Sequence of chain 1.A:
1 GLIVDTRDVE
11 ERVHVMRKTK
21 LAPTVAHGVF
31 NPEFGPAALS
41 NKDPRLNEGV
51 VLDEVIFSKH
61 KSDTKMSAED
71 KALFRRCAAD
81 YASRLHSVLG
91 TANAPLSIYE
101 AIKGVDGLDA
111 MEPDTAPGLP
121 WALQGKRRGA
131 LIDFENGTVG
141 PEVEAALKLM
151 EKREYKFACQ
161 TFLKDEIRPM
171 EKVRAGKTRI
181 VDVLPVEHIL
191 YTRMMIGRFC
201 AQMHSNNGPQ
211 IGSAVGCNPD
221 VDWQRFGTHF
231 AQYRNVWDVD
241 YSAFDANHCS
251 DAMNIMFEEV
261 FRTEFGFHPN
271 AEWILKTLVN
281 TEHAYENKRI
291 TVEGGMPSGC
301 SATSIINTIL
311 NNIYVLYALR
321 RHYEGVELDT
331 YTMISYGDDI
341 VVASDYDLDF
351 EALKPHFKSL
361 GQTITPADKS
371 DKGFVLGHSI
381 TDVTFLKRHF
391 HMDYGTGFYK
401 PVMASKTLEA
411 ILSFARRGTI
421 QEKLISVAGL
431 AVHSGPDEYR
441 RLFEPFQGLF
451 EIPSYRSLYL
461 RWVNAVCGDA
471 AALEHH

Binding-site contacts:
Ligand atom OP1 contacts residue ARG193 of chain 1.A at 2.8 Å (salt-bridge).
Ligand atom OP2 contacts residue ASP109 of chain 1.A at 2.8 Å (salt-bridge).
Ligand atom N4 contacts residue G2 of chain 1.C at 2.9 Å (h-bond).
Ligand atom O2' contacts residue GLY216 of chain 1.A at 3.0 Å.
Ligand atom C2 contacts residue C4 of chain 1.C at 3.2 Å.
Ligand atom N3 contacts residue G1 of chain 1.C at 2.9 Å (h-bond).
Ligand atom OP1 contacts residue ASN218 of chain 1.A at 3.1 Å (h-bond).
Ligand atom O3' contacts residue HIS204 of chain 1.A at 3.2 Å.
Ligand atom N7 contacts residue ARG416 of chain 1.A at 3.2 Å (salt-bridge).
Ligand atom O5' contacts residue ASP109 of chain 1.A at 3.0 Å (salt-bridge).
Ligand atom OP1 contacts residue ASP109 of chain 1.A at 3.1 Å (salt-bridge).
Ligand atom OP1 contacts residue HIS204 of chain 1.A at 3.1 Å.
Ligand atom OP1 contacts residue ARG128 of chain 1.A at 2.7 Å (salt-bridge).
Ligand atom N1 contacts residue C3 of chain 1.C at 2.8 Å (h-bond).
Ligand atom OP1 contacts residue THR115 of chain 1.A at 2.7 Å (h-bond).
Ligand atom O4' contacts residue GLY299 of chain 1.A at 3.2 Å (h-bond).
Ligand atom N2 contacts residue C5 of chain 1.C at 2.9 Å (h-bond).
Ligand atom C2 contacts residue C5 of chain 1.C at 3.2 Å.
Ligand atom N1 contacts residue C4 of chain 1.C at 3.0 Å (h-bond).
Ligand atom N1 contacts residue C5 of chain 1.C at 2.8 Å (h-bond).
Ligand atom O3' contacts residue ASN218 of chain 1.A at 3.1 Å (h-bond).
Ligand atom O2' contacts residue CYS300 of chain 1.A at 2.5 Å (h-bond).
Ligand atom N3 contacts residue LYS164 of chain 1.A at 3.1 Å (salt-bridge).
Ligand atom OP1 contacts residue LEU108 of chain 1.A at 3.2 Å.
Ligand atom N2 contacts residue C3 of chain 1.C at 2.8 Å (h-bond).
Ligand atom N1 contacts residue LYS164 of chain 1.A at 3.1 Å (salt-bridge).
Ligand atom OP1 contacts residue THR115 of chain 1.A at 3.2 Å.
Ligand atom N2 contacts residue TYR336 of chain 1.A at 3.0 Å (h-bond).
Ligand atom N6 contacts residue ASP165 of chain 1.A at 2.8 Å (salt-bridge).
Ligand atom N2 contacts residue C4 of chain 1.C at 2.7 Å (h-bond).
Ligand atom O2 contacts residue G1 of chain 1.C at 2.9 Å (h-bond).
Ligand atom N4 contacts residue G1 of chain 1.C at 2.8 Å (h-bond).
Ligand atom O6 contacts residue C3 of chain 1.C at 2.8 Å (h-bond).
Ligand atom O2' contacts residue ALA302 of chain 1.A at 3.2 Å (h-bond).
Ligand atom O6 contacts residue G2 of chain 1.C at 3.1 Å (h-bond).
Ligand atom O6 contacts residue C5 of chain 1.C at 3.1 Å (h-bond).
Ligand atom O2' contacts residue ASN218 of chain 1.A at 2.9 Å (h-bond).
Ligand atom C6 contacts residue ASP165 of chain 1.A at 3.1 Å.
Ligand atom O2 contacts residue G2 of chain 1.C at 3.0 Å (h-bond).
Ligand atom N3 contacts residue G2 of chain 1.C at 3.0 Å (h-bond).

A small-molecule ligand and the protein it binds are described below.
Small molecule (SMILES): Nc1ccn([C@@H]2O[C@H](CO[P](=O)(O)O[C@H]3[C@@H](O)[C@H](n4ccc(N)nc4=O)O[C@@H]3CO[P](=O)(O)O[C@H]3[C@@H](O)[C@H](n4cnc5c(=O)nc(N)[nH]c54)O[C@@H]3CO[P](=O)(O)O[C@H]3[C@@H](O)[C@H](n4cnc5c(=O)nc(N)[nH]c54)O[C@@H]3CO[P](=O)(O)O[C@H]3[C@@H](O)[C@H](n4cnc5c(=O)nc(N)[nH]c54)O[C@@H]3CO[P](=O)(O)O[C@H]3[C@@H](O)[C@H](n4ccc(=O)[nH]c4=O)O[C@@H]3CO[P](=O)(O)O[C@H]3[C@@H](O)[C@H](n4cnc5c(N)ncnc54)O[C@@H]3CO)[C@@H](O)[C@H]2O)c(=O)n1